A small-molecule ligand and the protein it binds are described below.
Small molecule (SMILES): OC[C@H]1O[C@H](O)[C@H](O)[C@@H](O)[C@@H]1O

Binding-site contacts:
Ligand atom O6 contacts residue ALA37 of chain 1.A at 3.8 Å.
Ligand atom O1 contacts residue TYR371 of chain 1.A at 3.4 Å (h-bond).
Ligand atom O3 contacts residue ARG54 of chain 1.A at 3.6 Å.
Ligand atom C2 contacts residue TYR371 of chain 1.A at 3.5 Å (hydrophobic).
Ligand atom C2 contacts residue MSE187 of chain 1.A at 4.2 Å.
Ligand atom O5 contacts residue TYR48 of chain 1.A at 3.0 Å (h-bond).
Ligand atom O3 contacts residue TRP435 of chain 1.A at 3.8 Å.
Ligand atom O3 contacts residue ASP189 of chain 1.A at 4.2 Å.
Ligand atom C1 contacts residue ASP189 of chain 1.A at 3.9 Å.
Ligand atom O3 contacts residue MSE187 of chain 1.A at 2.9 Å (h-bond).
Ligand atom O2 contacts residue HIS372 of chain 1.A at 3.0 Å.
Ligand atom O2 contacts residue ASP189 of chain 1.A at 3.0 Å (salt-bridge).
Ligand atom C6 contacts residue GLN433 of chain 1.A at 3.9 Å.
Ligand atom C6 contacts residue PHE52 of chain 1.A at 3.6 Å (hydrophobic).
Ligand atom O6 contacts residue TYR48 of chain 1.A at 3.9 Å.
Ligand atom C2 contacts residue ASP189 of chain 1.A at 3.7 Å.
Ligand atom O1 contacts residue ASP189 of chain 1.A at 2.9 Å (salt-bridge).
Ligand atom C3 contacts residue MSE187 of chain 1.A at 3.9 Å.
Ligand atom O6 contacts residue GLU415 of chain 1.A at 4.2 Å.
Ligand atom O4 contacts residue ASP55 of chain 1.A at 2.8 Å (salt-bridge).
Ligand atom O2 contacts residue TYR371 of chain 1.A at 3.1 Å (h-bond).
Ligand atom C6 contacts residue ALA37 of chain 1.A at 3.9 Å (hydrophobic).
Ligand atom O4 contacts residue PHE52 of chain 1.A at 3.7 Å.
Ligand atom C5 contacts residue PHE52 of chain 1.A at 4.2 Å (hydrophobic).
Ligand atom C4 contacts residue ARG54 of chain 1.A at 4.1 Å.
Ligand atom O2 contacts residue MSE187 of chain 1.A at 3.5 Å (h-bond).
Ligand atom C1 contacts residue TYR371 of chain 1.A at 3.1 Å (hydrophobic).
Ligand atom C3 contacts residue ASP189 of chain 1.A at 3.5 Å.
Ligand atom C1 contacts residue GLU415 of chain 1.A at 3.5 Å.
Ligand atom O4 contacts residue ARG54 of chain 1.A at 3.0 Å (salt-bridge).
Ligand atom C4 contacts residue ASP55 of chain 1.A at 3.4 Å.
Ligand atom O6 contacts residue GLN433 of chain 1.A at 2.5 Å (h-bond).
Ligand atom O1 contacts residue TYR48 of chain 1.A at 3.6 Å.
Ligand atom O5 contacts residue GLU415 of chain 1.A at 3.4 Å (salt-bridge).
Ligand atom C5 contacts residue ASP55 of chain 1.A at 3.9 Å.
Ligand atom O6 contacts residue ASP55 of chain 1.A at 3.0 Å (salt-bridge).
Ligand atom C3 contacts residue ARG54 of chain 1.A at 3.9 Å.
Ligand atom C1 contacts residue TYR48 of chain 1.A at 3.1 Å (hydrophobic).
Ligand atom C4 contacts residue TRP435 of chain 1.A at 4.1 Å (hydrophobic).
Ligand atom C6 contacts residue ASP55 of chain 1.A at 3.2 Å.

Sequence of chain 1.A:
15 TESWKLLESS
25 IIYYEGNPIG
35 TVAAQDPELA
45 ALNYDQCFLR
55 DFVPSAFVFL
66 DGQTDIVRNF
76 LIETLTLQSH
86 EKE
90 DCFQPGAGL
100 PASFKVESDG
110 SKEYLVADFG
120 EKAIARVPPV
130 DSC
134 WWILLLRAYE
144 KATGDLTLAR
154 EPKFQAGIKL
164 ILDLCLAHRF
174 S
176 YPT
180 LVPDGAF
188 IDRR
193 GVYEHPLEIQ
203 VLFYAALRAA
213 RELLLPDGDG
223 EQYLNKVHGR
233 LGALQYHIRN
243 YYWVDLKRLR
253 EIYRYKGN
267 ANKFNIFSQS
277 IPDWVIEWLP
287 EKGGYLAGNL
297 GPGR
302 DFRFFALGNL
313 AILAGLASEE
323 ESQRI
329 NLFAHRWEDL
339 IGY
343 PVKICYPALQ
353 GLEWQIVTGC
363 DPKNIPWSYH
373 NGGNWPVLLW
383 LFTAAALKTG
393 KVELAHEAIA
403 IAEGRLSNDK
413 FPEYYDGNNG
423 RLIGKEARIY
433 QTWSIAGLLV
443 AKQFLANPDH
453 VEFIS